Sequence of chain 1.A:
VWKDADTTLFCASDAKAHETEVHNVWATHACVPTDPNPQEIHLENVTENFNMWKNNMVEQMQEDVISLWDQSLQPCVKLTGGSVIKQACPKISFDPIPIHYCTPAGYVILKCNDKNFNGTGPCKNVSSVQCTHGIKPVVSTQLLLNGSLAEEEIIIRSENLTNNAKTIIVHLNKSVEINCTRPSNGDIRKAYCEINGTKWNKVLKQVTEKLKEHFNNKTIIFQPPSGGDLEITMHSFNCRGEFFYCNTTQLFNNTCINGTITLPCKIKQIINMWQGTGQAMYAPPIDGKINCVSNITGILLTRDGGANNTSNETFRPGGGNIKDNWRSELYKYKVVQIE

Binding-site contacts:
Ligand atom C6 contacts residue LYS205 of chain 1.A at 3.3 Å.
Ligand atom C8 contacts residue GLY273 of chain 1.A at 3.6 Å.
Ligand atom C8 contacts residue ASN202 of chain 1.A at 4.1 Å.
Ligand atom C7 contacts residue ASN202 of chain 1.A at 2.9 Å.
Ligand atom C8 contacts residue THR274 of chain 1.A at 2.9 Å.
Ligand atom O6 contacts residue LYS205 of chain 1.A at 3.2 Å (salt-bridge).
Ligand atom C3 contacts residue ASN202 of chain 1.A at 3.7 Å.
Ligand atom O7 contacts residue THR274 of chain 1.A at 4.3 Å.
Ligand atom C2 contacts residue ASN202 of chain 1.A at 2.3 Å.
Ligand atom C1 contacts residue ASN202 of chain 1.A at 1.4 Å.
Ligand atom C5 contacts residue ASN202 of chain 1.A at 3.6 Å.
Ligand atom N2 contacts residue ASN202 of chain 1.A at 2.8 Å (h-bond).
Ligand atom C7 contacts residue THR274 of chain 1.A at 4.1 Å.
Ligand atom C4 contacts residue ASN202 of chain 1.A at 4.1 Å.
Ligand atom C8 contacts residue GLY203 of chain 1.A at 4.5 Å.
Ligand atom C1 contacts residue LYS205 of chain 1.A at 3.8 Å.
Ligand atom C5 contacts residue LYS205 of chain 1.A at 3.6 Å.
Ligand atom O5 contacts residue LYS205 of chain 1.A at 2.7 Å (salt-bridge).
Ligand atom O5 contacts residue ASN202 of chain 1.A at 2.4 Å (h-bond).
Ligand atom O7 contacts residue ASN202 of chain 1.A at 2.7 Å (h-bond).
Ligand atom C1 contacts residue THR204 of chain 1.A at 4.3 Å.

The small molecule below binds the protein below.
Small molecule (SMILES): CC(=O)N[C@@H]1[C@@H](O)[C@H](O)[C@@H](CO)O[C@H]1O